Sequence of chain 1.A:
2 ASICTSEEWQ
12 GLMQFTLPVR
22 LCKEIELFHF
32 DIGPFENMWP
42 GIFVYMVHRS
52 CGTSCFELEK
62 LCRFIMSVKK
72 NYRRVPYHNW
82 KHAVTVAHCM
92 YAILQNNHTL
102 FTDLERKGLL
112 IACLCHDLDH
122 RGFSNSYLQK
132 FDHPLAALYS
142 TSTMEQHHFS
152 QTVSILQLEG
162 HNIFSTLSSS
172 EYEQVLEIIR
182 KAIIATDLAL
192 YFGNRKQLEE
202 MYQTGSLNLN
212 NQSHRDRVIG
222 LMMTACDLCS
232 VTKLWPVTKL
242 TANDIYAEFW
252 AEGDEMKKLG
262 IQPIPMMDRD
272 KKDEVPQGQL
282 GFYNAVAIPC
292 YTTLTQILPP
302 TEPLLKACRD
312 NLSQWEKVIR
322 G

A small-molecule ligand and the protein it binds are described below.
Small molecule (SMILES): c1cc2ncc3ccsc3c2cn1

Binding-site contacts:
Ligand atom C4 contacts residue LEU229 of chain 1.A at 3.9 Å (hydrophobic).
Ligand atom C12 contacts residue PHE250 of chain 1.A at 3.8 Å (hydrophobic).
Ligand atom C2 contacts residue ILE246 of chain 1.A at 3.5 Å (hydrophobic).
Ligand atom C5 contacts residue ILE246 of chain 1.A at 4.3 Å (hydrophobic).
Ligand atom N7 contacts residue GLN280 of chain 1.A at 3.0 Å (h-bond).
Ligand atom C10 contacts residue PHE250 of chain 1.A at 4.4 Å (hydrophobic).
Ligand atom N7 contacts residue PHE283 of chain 1.A at 3.8 Å.
Ligand atom C6 contacts residue ILE246 of chain 1.A at 4.2 Å (hydrophobic).
Ligand atom C8 contacts residue PHE283 of chain 1.A at 3.7 Å (hydrophobic).
Ligand atom C13 contacts residue PHE283 of chain 1.A at 3.5 Å (hydrophobic).
Ligand atom C13 contacts residue MET267 of chain 1.A at 3.6 Å (hydrophobic).
Ligand atom C12 contacts residue PHE283 of chain 1.A at 3.6 Å (hydrophobic).
Ligand atom C5 contacts residue PHE283 of chain 1.A at 3.5 Å (hydrophobic).
Ligand atom C6 contacts residue GLN280 of chain 1.A at 4.1 Å.
Ligand atom C9 contacts residue PHE283 of chain 1.A at 3.5 Å (hydrophobic).
Ligand atom C1 contacts residue PHE283 of chain 1.A at 4.2 Å (hydrophobic).
Ligand atom C12 contacts residue MET267 of chain 1.A at 4.2 Å (hydrophobic).
Ligand atom C1 contacts residue VAL232 of chain 1.A at 3.8 Å (hydrophobic).
Ligand atom S11 contacts residue PHE250 of chain 1.A at 4.2 Å.
Ligand atom C4 contacts residue ILE246 of chain 1.A at 4.2 Å (hydrophobic).
Ligand atom N3 contacts residue TYR78 of chain 1.A at 4.1 Å.
Ligand atom S11 contacts residue PHE283 of chain 1.A at 3.6 Å.
Ligand atom N3 contacts residue LEU229 of chain 1.A at 4.0 Å.
Ligand atom C4 contacts residue PHE283 of chain 1.A at 3.9 Å (hydrophobic).
Ligand atom N3 contacts residue ILE246 of chain 1.A at 3.8 Å.
Ligand atom C2 contacts residue SER231 of chain 1.A at 4.0 Å.
Ligand atom C9 contacts residue PHE250 of chain 1.A at 4.2 Å (hydrophobic).
Ligand atom N3 contacts residue PHE283 of chain 1.A at 4.5 Å.
Ligand atom C2 contacts residue VAL232 of chain 1.A at 3.6 Å (hydrophobic).
Ligand atom C1 contacts residue ILE246 of chain 1.A at 3.7 Å (hydrophobic).
Ligand atom C8 contacts residue TYR247 of chain 1.A at 4.4 Å (hydrophobic).
Ligand atom C13 contacts residue PHE250 of chain 1.A at 3.9 Å (hydrophobic).
Ligand atom C6 contacts residue PHE283 of chain 1.A at 3.7 Å (hydrophobic).
Ligand atom C8 contacts residue GLN280 of chain 1.A at 3.2 Å.
Ligand atom C1 contacts residue GLN280 of chain 1.A at 4.0 Å.
Ligand atom C10 contacts residue PHE283 of chain 1.A at 3.4 Å (hydrophobic).